Binding-site contacts:
Ligand atom O1B contacts residue ALA137 of chain 1.I at 3.6 Å (h-bond).
Ligand atom C9 contacts residue GLU190 of chain 1.I at 3.0 Å.
Ligand atom C1 contacts residue THR136 of chain 1.I at 3.4 Å.
Ligand atom C6 contacts residue VAL135 of chain 1.I at 4.1 Å (hydrophobic).
Ligand atom O9 contacts residue GLU190 of chain 1.I at 2.6 Å (salt-bridge).
Ligand atom O8 contacts residue GLN226 of chain 1.I at 2.9 Å (h-bond).
Ligand atom C7 contacts residue TRP153 of chain 1.I at 3.6 Å (hydrophobic).
Ligand atom O9 contacts residue HIS183 of chain 1.I at 3.2 Å (h-bond).
Ligand atom O1A contacts residue THR136 of chain 1.I at 3.6 Å.
Ligand atom C9 contacts residue TYR95 of chain 1.I at 3.3 Å (hydrophobic).
Ligand atom O6 contacts residue GLN226 of chain 1.I at 4.0 Å.
Ligand atom C8 contacts residue GLN226 of chain 1.I at 3.9 Å.
Ligand atom O1A contacts residue ALA137 of chain 1.I at 2.7 Å (h-bond).
Ligand atom N5 contacts residue TRP153 of chain 1.I at 4.1 Å.
Ligand atom O1A contacts residue GLN226 of chain 1.I at 4.0 Å.
Ligand atom O4 contacts residue GLN226 of chain 1.I at 3.6 Å (h-bond).
Ligand atom O10 contacts residue LEU194 of chain 1.I at 3.1 Å.
Ligand atom C11 contacts residue THR155 of chain 1.I at 4.0 Å.
Ligand atom O9 contacts residue PRO186 of chain 1.I at 4.0 Å.
Ligand atom C9 contacts residue HIS183 of chain 1.I at 3.2 Å.
Ligand atom O8 contacts residue TRP153 of chain 1.I at 3.9 Å.
Ligand atom C10 contacts residue LEU194 of chain 1.I at 3.9 Å (hydrophobic).
Ligand atom C1 contacts residue ALA137 of chain 1.I at 3.5 Å (hydrophobic).
Ligand atom C5 contacts residue VAL135 of chain 1.I at 3.6 Å (hydrophobic).
Ligand atom C8 contacts residue TRP153 of chain 1.I at 4.1 Å (hydrophobic).
Ligand atom C8 contacts residue TYR95 of chain 1.I at 3.6 Å (hydrophobic).
Ligand atom O4 contacts residue VAL135 of chain 1.I at 3.5 Å (h-bond).
Ligand atom O9 contacts residue TYR95 of chain 1.I at 3.0 Å (h-bond).
Ligand atom O8 contacts residue TYR95 of chain 1.I at 2.8 Å (h-bond).
Ligand atom C11 contacts residue TRP153 of chain 1.I at 4.0 Å (hydrophobic).
Ligand atom O7 contacts residue LEU194 of chain 1.I at 3.9 Å.
Ligand atom C10 contacts residue VAL135 of chain 1.I at 4.0 Å (hydrophobic).
Ligand atom C8 contacts residue GLU190 of chain 1.I at 4.0 Å.
Ligand atom C9 contacts residue TRP153 of chain 1.I at 4.1 Å (hydrophobic).
Ligand atom C1 contacts residue GLN226 of chain 1.I at 3.8 Å.
Ligand atom N5 contacts residue VAL135 of chain 1.I at 3.0 Å (h-bond).
Ligand atom O1B contacts residue THR136 of chain 1.I at 2.4 Å (h-bond).
Ligand atom C11 contacts residue GLY134 of chain 1.I at 3.5 Å.
Ligand atom O1B contacts residue GLN226 of chain 1.I at 3.4 Å (h-bond).
Ligand atom C4 contacts residue VAL135 of chain 1.I at 3.2 Å (hydrophobic).

The protein below binds the small molecule below.
Small molecule (SMILES): CC(=O)N[C@H]1[C@H]([C@H](O)[C@H](O)CO)O[C@@](O[C@H]2[C@@H](O)[C@@H](CO)O[C@@H](O[C@H]3[C@H](O)[C@@H](NC(C)=O)CO[C@@H]3CO)[C@@H]2O)(C(=O)O)C[C@@H]1O

Sequence of chain 1.I:
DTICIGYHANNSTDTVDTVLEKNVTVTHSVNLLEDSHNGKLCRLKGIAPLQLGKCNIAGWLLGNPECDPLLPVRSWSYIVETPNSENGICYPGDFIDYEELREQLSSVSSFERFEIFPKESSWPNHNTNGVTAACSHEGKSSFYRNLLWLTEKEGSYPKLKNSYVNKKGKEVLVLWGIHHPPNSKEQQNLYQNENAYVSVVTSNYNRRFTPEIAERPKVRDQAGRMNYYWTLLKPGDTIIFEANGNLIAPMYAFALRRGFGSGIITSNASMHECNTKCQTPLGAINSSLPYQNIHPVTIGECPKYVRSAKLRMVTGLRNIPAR